Sequence of chain 2.A:
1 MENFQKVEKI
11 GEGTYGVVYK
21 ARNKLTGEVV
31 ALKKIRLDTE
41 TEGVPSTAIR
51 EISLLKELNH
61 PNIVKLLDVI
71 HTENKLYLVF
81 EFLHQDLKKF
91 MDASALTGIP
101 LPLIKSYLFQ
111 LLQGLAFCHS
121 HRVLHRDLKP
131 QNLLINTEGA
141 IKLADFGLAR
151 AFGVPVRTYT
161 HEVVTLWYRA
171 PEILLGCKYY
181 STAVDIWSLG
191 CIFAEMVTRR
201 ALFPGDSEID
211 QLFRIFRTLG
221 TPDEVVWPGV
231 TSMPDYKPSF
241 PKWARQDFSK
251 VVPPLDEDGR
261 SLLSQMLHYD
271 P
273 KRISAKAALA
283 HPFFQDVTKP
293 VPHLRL

Binding-site contacts:
Ligand atom C30 contacts residue ASP145 of chain 2.A at 3.3 Å.
Ligand atom N7 contacts residue GLU81 of chain 2.A at 2.8 Å (salt-bridge).
Ligand atom C28 contacts residue GLU51 of chain 2.A at 2.7 Å.
Ligand atom C29 contacts residue GLU51 of chain 2.A at 2.9 Å.
Ligand atom C24 contacts residue ILE10 of chain 2.A at 3.5 Å (hydrophobic).
Ligand atom C25 contacts residue ILE10 of chain 2.A at 3.3 Å (hydrophobic).
Ligand atom N8 contacts residue PHE82 of chain 2.A at 3.6 Å.
Ligand atom N8 contacts residue LEU83 of chain 2.A at 3.1 Å (h-bond).
Ligand atom C29 contacts residue PHE80 of chain 2.A at 3.5 Å (hydrophobic).
Ligand atom N32 contacts residue GLU51 of chain 2.A at 2.3 Å (salt-bridge).
Ligand atom C4 contacts residue LEU134 of chain 2.A at 3.4 Å (hydrophobic).
Ligand atom C22 contacts residue ASP86 of chain 2.A at 3.2 Å.
Ligand atom C31 contacts residue PHE80 of chain 2.A at 3.6 Å (hydrophobic).
Ligand atom C28 contacts residue LYS33 of chain 2.A at 2.8 Å.
Ligand atom N23 contacts residue ASP86 of chain 2.A at 2.8 Å (salt-bridge).
Ligand atom C24 contacts residue LYS89 of chain 2.A at 3.5 Å.
Ligand atom N8 contacts residue GLU81 of chain 2.A at 3.6 Å (salt-bridge).
Ligand atom C29 contacts residue ASP145 of chain 2.A at 3.3 Å.
Ligand atom N32 contacts residue ASP145 of chain 2.A at 3.6 Å.
Ligand atom N11 contacts residue PHE82 of chain 2.A at 3.4 Å.
Ligand atom C12 contacts residue LEU83 of chain 2.A at 3.3 Å (hydrophobic).
Ligand atom C25 contacts residue LYS89 of chain 2.A at 3.3 Å.
Ligand atom C15 contacts residue LEU83 of chain 2.A at 3.5 Å (hydrophobic).
Ligand atom C16 contacts residue HIS84 of chain 2.A at 3.2 Å.
Ligand atom N7 contacts residue ALA31 of chain 2.A at 3.4 Å.
Ligand atom N32 contacts residue PHE146 of chain 2.A at 3.0 Å (h-bond).
Ligand atom N11 contacts residue LEU83 of chain 2.A at 2.7 Å (h-bond).
Ligand atom N32 contacts residue LEU55 of chain 2.A at 3.6 Å.
Ligand atom C5 contacts residue LEU134 of chain 2.A at 3.4 Å (hydrophobic).
Ligand atom N11 contacts residue ILE10 of chain 2.A at 3.6 Å.
Ligand atom N20 contacts residue ILE10 of chain 2.A at 3.4 Å (h-bond).
Ligand atom C26 contacts residue ASP86 of chain 2.A at 3.5 Å.
Ligand atom C27 contacts residue LYS33 of chain 2.A at 3.3 Å.
Ligand atom N8 contacts residue ALA31 of chain 2.A at 3.6 Å.
Ligand atom C30 contacts residue PHE80 of chain 2.A at 3.3 Å (hydrophobic).
Ligand atom C21 contacts residue ASP86 of chain 2.A at 3.5 Å.
Ligand atom C31 contacts residue ALA144 of chain 2.A at 3.7 Å (hydrophobic).
Ligand atom C10 contacts residue ILE10 of chain 2.A at 3.6 Å (hydrophobic).
Ligand atom C28 contacts residue PHE80 of chain 2.A at 3.6 Å (hydrophobic).
Ligand atom C15 contacts residue HIS84 of chain 2.A at 3.1 Å.

This protein binds this small molecule.
Small molecule (SMILES): CN1CCN(c2cccc3nc(-c4n[nH]c5cc(-c6ccc(N)cc6)ccc45)[nH]c23)CC1